Binding-site contacts:
Ligand atom C7 contacts residue ASN616 of chain 1.A at 3.9 Å.
Ligand atom C8 contacts residue THR618 of chain 1.A at 4.1 Å.
Ligand atom C3 contacts residue ASN616 of chain 1.A at 3.8 Å.
Ligand atom N2 contacts residue ASN616 of chain 1.A at 2.9 Å (h-bond).
Ligand atom C7 contacts residue GLU619 of chain 1.A at 4.0 Å.
Ligand atom O7 contacts residue THR618 of chain 1.A at 2.6 Å (h-bond).
Ligand atom C1 contacts residue ASN616 of chain 1.A at 1.4 Å.
Ligand atom C7 contacts residue THR618 of chain 1.A at 3.4 Å.
Ligand atom C2 contacts residue ASN616 of chain 1.A at 2.5 Å.
Ligand atom N2 contacts residue THR618 of chain 1.A at 4.2 Å.
Ligand atom C4 contacts residue ASN616 of chain 1.A at 4.3 Å.
Ligand atom O7 contacts residue GLU619 of chain 1.A at 3.7 Å.
Ligand atom O7 contacts residue ASN616 of chain 1.A at 4.4 Å.
Ligand atom C8 contacts residue GLU619 of chain 1.A at 3.4 Å.
Ligand atom O5 contacts residue ASN616 of chain 1.A at 2.4 Å (h-bond).
Ligand atom C5 contacts residue ASN616 of chain 1.A at 3.7 Å.
Ligand atom C2 contacts residue THR618 of chain 1.A at 4.5 Å.

Sequence of chain 1.A:
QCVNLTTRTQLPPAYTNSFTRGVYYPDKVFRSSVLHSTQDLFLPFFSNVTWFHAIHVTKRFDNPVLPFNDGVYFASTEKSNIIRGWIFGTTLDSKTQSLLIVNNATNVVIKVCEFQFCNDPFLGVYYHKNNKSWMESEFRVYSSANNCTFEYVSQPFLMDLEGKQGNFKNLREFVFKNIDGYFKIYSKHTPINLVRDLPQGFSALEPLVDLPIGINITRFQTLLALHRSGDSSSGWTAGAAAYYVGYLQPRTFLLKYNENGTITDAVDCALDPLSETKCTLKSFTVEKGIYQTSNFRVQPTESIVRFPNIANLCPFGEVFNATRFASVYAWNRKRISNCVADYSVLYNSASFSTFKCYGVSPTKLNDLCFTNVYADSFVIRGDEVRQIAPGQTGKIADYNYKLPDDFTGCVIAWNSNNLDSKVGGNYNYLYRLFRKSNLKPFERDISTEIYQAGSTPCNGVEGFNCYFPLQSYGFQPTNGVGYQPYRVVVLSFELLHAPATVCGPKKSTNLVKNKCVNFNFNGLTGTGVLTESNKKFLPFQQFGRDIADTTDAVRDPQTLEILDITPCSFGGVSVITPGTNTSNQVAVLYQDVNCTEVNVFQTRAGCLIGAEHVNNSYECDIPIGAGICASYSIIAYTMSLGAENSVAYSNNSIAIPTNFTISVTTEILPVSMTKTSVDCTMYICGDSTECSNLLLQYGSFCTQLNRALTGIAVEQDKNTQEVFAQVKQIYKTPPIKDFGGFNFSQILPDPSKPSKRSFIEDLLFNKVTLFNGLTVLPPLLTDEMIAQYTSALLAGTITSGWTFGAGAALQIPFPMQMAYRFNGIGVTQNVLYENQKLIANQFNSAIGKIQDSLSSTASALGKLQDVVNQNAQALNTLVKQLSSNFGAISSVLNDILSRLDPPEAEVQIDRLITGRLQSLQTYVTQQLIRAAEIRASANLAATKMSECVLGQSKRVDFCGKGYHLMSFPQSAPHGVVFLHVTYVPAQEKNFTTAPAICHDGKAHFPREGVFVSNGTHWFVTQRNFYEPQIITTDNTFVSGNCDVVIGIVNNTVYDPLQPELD

This protein binds this small molecule.
Small molecule (SMILES): CC(=O)N[C@@H]1[C@@H](O)[C@H](O)[C@@H](CO)O[C@H]1O